Sequence of chain 1.A:
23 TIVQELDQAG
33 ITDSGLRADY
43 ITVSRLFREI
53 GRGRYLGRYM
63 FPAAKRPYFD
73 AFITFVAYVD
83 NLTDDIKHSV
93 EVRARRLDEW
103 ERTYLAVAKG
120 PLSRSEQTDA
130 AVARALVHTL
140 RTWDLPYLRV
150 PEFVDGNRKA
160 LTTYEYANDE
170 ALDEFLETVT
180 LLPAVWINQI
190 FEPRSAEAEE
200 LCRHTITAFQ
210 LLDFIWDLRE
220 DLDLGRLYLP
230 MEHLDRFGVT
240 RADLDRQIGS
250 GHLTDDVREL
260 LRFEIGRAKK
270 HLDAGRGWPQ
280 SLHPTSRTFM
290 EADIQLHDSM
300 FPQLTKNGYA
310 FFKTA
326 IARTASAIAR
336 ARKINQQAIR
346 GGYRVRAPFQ

Binding-site contacts:
Ligand atom CAF contacts residue 83B1 of chain 1.F at 3.9 Å.
Ligand atom CAH contacts residue ILE205 of chain 1.A at 3.8 Å (hydrophobic).
Ligand atom OAO contacts residue 83B1 of chain 1.F at 3.7 Å.
Ligand atom OAO contacts residue ASP292 of chain 1.A at 2.5 Å (salt-bridge).
Ligand atom CAL contacts residue ASP292 of chain 1.A at 3.2 Å.
Ligand atom CAC contacts residue GLN209 of chain 1.A at 3.6 Å.
Ligand atom OAN contacts residue ASP292 of chain 1.A at 2.5 Å (salt-bridge).
Ligand atom NAG contacts residue ILE205 of chain 1.A at 3.5 Å.
Ligand atom OAN contacts residue PHE208 of chain 1.A at 3.3 Å.
Ligand atom CAB contacts residue 83B1 of chain 1.F at 3.6 Å.
Ligand atom OAN contacts residue 83B1 of chain 1.F at 4.0 Å.
Ligand atom CAS contacts residue ILE75 of chain 1.A at 3.5 Å (hydrophobic).
Ligand atom CAA contacts residue 83B1 of chain 1.F at 3.6 Å.
Ligand atom CAP contacts residue PHE190 of chain 1.A at 4.1 Å (hydrophobic).
Ligand atom CAI contacts residue 83B1 of chain 1.F at 4.0 Å.
Ligand atom CAM contacts residue ASP292 of chain 1.A at 3.2 Å.
Ligand atom CAC contacts residue 83B1 of chain 1.F at 4.0 Å.
Ligand atom CAQ contacts residue ALA183 of chain 1.A at 4.1 Å (hydrophobic).
Ligand atom CAM contacts residue PHE208 of chain 1.A at 3.6 Å (hydrophobic).
Ligand atom OAT contacts residue VAL78 of chain 1.A at 3.9 Å.
Ligand atom OAT contacts residue ALA183 of chain 1.A at 3.6 Å (h-bond).
Ligand atom CAA contacts residue PHE208 of chain 1.A at 3.8 Å (hydrophobic).
Ligand atom CAB contacts residue GLN209 of chain 1.A at 3.8 Å.
Ligand atom CAI contacts residue ILE205 of chain 1.A at 4.0 Å (hydrophobic).
Ligand atom CAK contacts residue ILE205 of chain 1.A at 3.8 Å (hydrophobic).
Ligand atom CAL contacts residue ILE205 of chain 1.A at 4.0 Å (hydrophobic).
Ligand atom CAJ contacts residue ILE205 of chain 1.A at 3.7 Å (hydrophobic).
Ligand atom CAK contacts residue 83B1 of chain 1.F at 3.8 Å.
Ligand atom OAO contacts residue PHE288 of chain 1.A at 3.5 Å.
Ligand atom OAO contacts residue MET289 of chain 1.A at 3.7 Å.
Ligand atom OAT contacts residue PRO182 of chain 1.A at 3.3 Å.
Ligand atom CAE contacts residue PHE208 of chain 1.A at 4.1 Å (hydrophobic).
Ligand atom CAD contacts residue 83B1 of chain 1.F at 3.8 Å.
Ligand atom CAD contacts residue ILE205 of chain 1.A at 4.0 Å (hydrophobic).
Ligand atom CAF contacts residue PHE208 of chain 1.A at 3.6 Å (hydrophobic).
Ligand atom CAL contacts residue 83B1 of chain 1.F at 3.4 Å.
Ligand atom CAI contacts residue PHE208 of chain 1.A at 3.9 Å (hydrophobic).
Ligand atom CAP contacts residue ILE186 of chain 1.A at 4.0 Å (hydrophobic).
Ligand atom NAG contacts residue 83B1 of chain 1.F at 4.0 Å.
Ligand atom CAM contacts residue 83B1 of chain 1.F at 3.6 Å.

This small molecule binds to this protein.
Small molecule (SMILES): CC1=C(C[C@@H](C)O)c2[nH]c3ccccc3c2C(=O)C1=O